The protein below binds the small molecule below.
Small molecule (SMILES): Nc1ncnc2[nH]cnc12

Sequence of chain 6.F:
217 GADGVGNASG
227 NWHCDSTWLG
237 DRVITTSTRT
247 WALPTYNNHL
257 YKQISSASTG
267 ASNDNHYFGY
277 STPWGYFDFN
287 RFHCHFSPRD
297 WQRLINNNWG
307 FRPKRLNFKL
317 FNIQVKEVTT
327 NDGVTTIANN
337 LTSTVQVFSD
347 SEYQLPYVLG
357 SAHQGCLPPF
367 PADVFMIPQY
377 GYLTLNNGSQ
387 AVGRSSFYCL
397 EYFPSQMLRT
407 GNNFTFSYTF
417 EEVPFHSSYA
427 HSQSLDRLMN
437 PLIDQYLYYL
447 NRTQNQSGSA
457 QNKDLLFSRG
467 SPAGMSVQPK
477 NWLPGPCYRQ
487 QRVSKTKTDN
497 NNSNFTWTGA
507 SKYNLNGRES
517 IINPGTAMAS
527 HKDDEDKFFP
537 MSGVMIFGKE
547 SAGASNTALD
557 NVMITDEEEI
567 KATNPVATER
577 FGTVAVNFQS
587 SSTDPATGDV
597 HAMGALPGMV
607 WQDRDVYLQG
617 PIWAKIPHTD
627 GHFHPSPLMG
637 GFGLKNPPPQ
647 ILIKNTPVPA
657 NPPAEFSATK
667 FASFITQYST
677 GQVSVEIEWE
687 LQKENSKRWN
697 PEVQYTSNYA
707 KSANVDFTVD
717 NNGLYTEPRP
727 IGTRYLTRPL

Binding-site contacts:
Ligand atom C6 contacts residue PRO631 of chain 6.F at 4.3 Å (hydrophobic).
Ligand atom C6 contacts residue GLY639 of chain 6.F at 3.7 Å.
Ligand atom N7 contacts residue ASP609 of chain 6.F at 4.0 Å.
Ligand atom C6 contacts residue SER632 of chain 6.F at 4.0 Å.
Ligand atom N6 contacts residue PRO633 of chain 6.F at 4.4 Å.
Ligand atom N7 contacts residue HIS630 of chain 6.F at 3.7 Å.
Ligand atom C5 contacts residue PRO631 of chain 6.F at 4.4 Å (hydrophobic).
Ligand atom C4 contacts residue PRO631 of chain 6.F at 4.2 Å (hydrophobic).
Ligand atom N1 contacts residue PHE638 of chain 6.F at 4.1 Å.
Ligand atom C5 contacts residue PRO420 of chain 6.F at 4.5 Å (hydrophobic).
Ligand atom C8 contacts residue HIS630 of chain 6.F at 3.3 Å.
Ligand atom N7 contacts residue SER632 of chain 6.F at 3.7 Å.
Ligand atom N6 contacts residue PHE638 of chain 6.F at 3.7 Å.
Ligand atom N1 contacts residue PRO631 of chain 6.F at 4.2 Å.
Ligand atom N9 contacts residue PRO631 of chain 6.F at 3.9 Å.
Ligand atom C2 contacts residue PRO631 of chain 6.F at 4.2 Å (hydrophobic).
Ligand atom N6 contacts residue GLY639 of chain 6.F at 3.5 Å (h-bond).
Ligand atom N1 contacts residue GLY639 of chain 6.F at 3.0 Å (h-bond).
Ligand atom N9 contacts residue HIS630 of chain 6.F at 4.4 Å.
Ligand atom C2 contacts residue ILE622 of chain 6.F at 4.3 Å (hydrophobic).
Ligand atom N6 contacts residue SER632 of chain 6.F at 3.6 Å.
Ligand atom C2 contacts residue GLY639 of chain 6.F at 2.9 Å.
Ligand atom C5 contacts residue SER632 of chain 6.F at 3.9 Å.
Ligand atom N3 contacts residue GLY639 of chain 6.F at 4.2 Å.
Ligand atom N3 contacts residue PRO631 of chain 6.F at 4.1 Å.
Ligand atom N6 contacts residue GLY637 of chain 6.F at 3.4 Å (h-bond).